Sequence of chain 1.C:
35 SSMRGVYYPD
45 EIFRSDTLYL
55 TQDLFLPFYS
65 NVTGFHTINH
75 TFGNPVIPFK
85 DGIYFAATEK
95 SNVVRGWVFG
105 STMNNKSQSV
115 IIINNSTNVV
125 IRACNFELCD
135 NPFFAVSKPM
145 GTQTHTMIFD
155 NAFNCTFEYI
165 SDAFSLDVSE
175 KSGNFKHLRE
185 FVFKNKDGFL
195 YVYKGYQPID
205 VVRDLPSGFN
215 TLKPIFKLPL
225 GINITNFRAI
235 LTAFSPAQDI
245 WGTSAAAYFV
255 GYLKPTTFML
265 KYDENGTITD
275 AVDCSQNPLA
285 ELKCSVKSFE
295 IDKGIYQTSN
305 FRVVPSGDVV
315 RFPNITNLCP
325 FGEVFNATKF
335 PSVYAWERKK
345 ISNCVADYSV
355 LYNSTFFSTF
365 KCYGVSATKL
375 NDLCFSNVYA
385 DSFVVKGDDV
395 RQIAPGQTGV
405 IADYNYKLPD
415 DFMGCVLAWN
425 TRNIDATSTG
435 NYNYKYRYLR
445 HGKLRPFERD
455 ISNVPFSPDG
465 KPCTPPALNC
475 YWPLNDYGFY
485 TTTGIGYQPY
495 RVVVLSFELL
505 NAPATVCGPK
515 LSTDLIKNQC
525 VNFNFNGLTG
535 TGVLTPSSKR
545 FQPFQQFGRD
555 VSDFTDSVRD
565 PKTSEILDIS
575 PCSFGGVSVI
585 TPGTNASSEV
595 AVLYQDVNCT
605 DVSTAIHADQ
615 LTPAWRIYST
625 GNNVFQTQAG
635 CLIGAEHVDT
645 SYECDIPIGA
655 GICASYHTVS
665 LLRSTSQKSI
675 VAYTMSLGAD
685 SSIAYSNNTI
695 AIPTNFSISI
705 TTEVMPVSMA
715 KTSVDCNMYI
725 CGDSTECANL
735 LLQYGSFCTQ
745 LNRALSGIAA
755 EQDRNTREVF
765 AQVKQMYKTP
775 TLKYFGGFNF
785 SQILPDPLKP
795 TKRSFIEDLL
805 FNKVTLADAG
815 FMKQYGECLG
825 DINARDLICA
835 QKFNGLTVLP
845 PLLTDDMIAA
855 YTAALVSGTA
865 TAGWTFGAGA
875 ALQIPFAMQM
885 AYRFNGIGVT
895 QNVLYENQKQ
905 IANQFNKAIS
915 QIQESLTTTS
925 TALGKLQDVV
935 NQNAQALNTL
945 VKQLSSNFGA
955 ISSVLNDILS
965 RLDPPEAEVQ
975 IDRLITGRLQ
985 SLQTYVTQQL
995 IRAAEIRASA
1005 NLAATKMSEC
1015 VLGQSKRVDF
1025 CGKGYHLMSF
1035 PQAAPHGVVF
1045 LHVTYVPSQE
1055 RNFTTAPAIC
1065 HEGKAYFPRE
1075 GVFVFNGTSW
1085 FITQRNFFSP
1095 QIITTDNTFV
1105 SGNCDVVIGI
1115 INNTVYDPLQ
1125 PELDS

The small molecule below binds the protein below.
Small molecule (SMILES): CC(=O)N[C@@H]1[C@@H](O)[C@H](O)[C@@H](CO)O[C@H]1O

Binding-site contacts:
Ligand atom C7 contacts residue VAL66 of chain 1.C at 4.0 Å (hydrophobic).
Ligand atom N2 contacts residue ASN65 of chain 1.C at 3.1 Å (h-bond).
Ligand atom C5 contacts residue ASN65 of chain 1.C at 3.7 Å.
Ligand atom C1 contacts residue VAL66 of chain 1.C at 3.3 Å (hydrophobic).
Ligand atom C4 contacts residue ASN65 of chain 1.C at 4.3 Å.
Ligand atom C8 contacts residue VAL66 of chain 1.C at 3.8 Å (hydrophobic).
Ligand atom O6 contacts residue ASN65 of chain 1.C at 4.2 Å.
Ligand atom O3 contacts residue HIS70 of chain 1.C at 4.0 Å.
Ligand atom C3 contacts residue VAL66 of chain 1.C at 3.8 Å (hydrophobic).
Ligand atom C1 contacts residue ASN65 of chain 1.C at 1.5 Å.
Ligand atom O5 contacts residue ASN65 of chain 1.C at 2.3 Å (h-bond).
Ligand atom O4 contacts residue GLY68 of chain 1.C at 4.5 Å.
Ligand atom O5 contacts residue VAL66 of chain 1.C at 4.5 Å.
Ligand atom N2 contacts residue VAL66 of chain 1.C at 2.9 Å (h-bond).
Ligand atom C2 contacts residue ASN65 of chain 1.C at 2.5 Å.
Ligand atom C3 contacts residue GLY68 of chain 1.C at 4.1 Å.
Ligand atom C3 contacts residue ASN65 of chain 1.C at 3.9 Å.
Ligand atom C2 contacts residue VAL66 of chain 1.C at 3.5 Å (hydrophobic).
Ligand atom C7 contacts residue ASN65 of chain 1.C at 4.2 Å.